Sequence of chain 4.A:
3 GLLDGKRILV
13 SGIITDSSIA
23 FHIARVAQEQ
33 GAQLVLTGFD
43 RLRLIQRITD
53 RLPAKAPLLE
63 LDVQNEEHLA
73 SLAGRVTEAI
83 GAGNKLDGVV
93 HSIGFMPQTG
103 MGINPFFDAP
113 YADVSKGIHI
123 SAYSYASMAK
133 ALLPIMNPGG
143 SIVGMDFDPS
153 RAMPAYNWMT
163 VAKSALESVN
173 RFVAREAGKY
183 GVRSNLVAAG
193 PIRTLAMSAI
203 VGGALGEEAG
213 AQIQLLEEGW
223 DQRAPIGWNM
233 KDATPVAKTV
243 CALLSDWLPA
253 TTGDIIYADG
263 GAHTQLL

Binding-site contacts:
Ligand atom C06 contacts residue MET161 of chain 4.A at 4.3 Å (hydrophobic).
Ligand atom C04 contacts residue ILE202 of chain 4.A at 4.0 Å (hydrophobic).
Ligand atom C09 contacts residue NAD1 of chain 4.B at 3.6 Å.
Ligand atom C09 contacts residue TYR158 of chain 4.A at 3.8 Å (hydrophobic).
Ligand atom C07 contacts residue MET199 of chain 4.A at 4.2 Å (hydrophobic).
Ligand atom C05 contacts residue MET199 of chain 4.A at 3.6 Å (hydrophobic).
Ligand atom N08 contacts residue MET199 of chain 4.A at 4.4 Å.
Ligand atom C05 contacts residue ILE202 of chain 4.A at 4.3 Å (hydrophobic).
Ligand atom O01 contacts residue GLY96 of chain 4.A at 4.4 Å.
Ligand atom C03 contacts residue MET98 of chain 4.A at 4.4 Å (hydrophobic).
Ligand atom C03 contacts residue MET161 of chain 4.A at 3.9 Å (hydrophobic).
Ligand atom C11 contacts residue LYS165 of chain 4.A at 4.1 Å.
Ligand atom C02 contacts residue MET98 of chain 4.A at 3.4 Å (hydrophobic).
Ligand atom C04 contacts residue MET103 of chain 4.A at 3.6 Å (hydrophobic).
Ligand atom C13 contacts residue NAD1 of chain 4.B at 4.2 Å.
Ligand atom C14 contacts residue PHE97 of chain 4.A at 4.1 Å (hydrophobic).
Ligand atom C09 contacts residue MET199 of chain 4.A at 3.9 Å (hydrophobic).
Ligand atom N08 contacts residue NAD1 of chain 4.B at 3.5 Å.
Ligand atom C02 contacts residue MET103 of chain 4.A at 3.8 Å (hydrophobic).
Ligand atom C02 contacts residue MET161 of chain 4.A at 4.4 Å (hydrophobic).
Ligand atom O01 contacts residue MET98 of chain 4.A at 2.9 Å (h-bond).
Ligand atom C07 contacts residue NAD1 of chain 4.B at 3.6 Å.
Ligand atom C02 contacts residue PHE97 of chain 4.A at 4.4 Å (hydrophobic).
Ligand atom C06 contacts residue MET199 of chain 4.A at 4.4 Å (hydrophobic).
Ligand atom N12 contacts residue NAD1 of chain 4.B at 2.7 Å (h-bond).
Ligand atom C05 contacts residue MET103 of chain 4.A at 4.0 Å (hydrophobic).
Ligand atom C10 contacts residue NAD1 of chain 4.B at 4.0 Å.
Ligand atom C11 contacts residue NAD1 of chain 4.B at 3.5 Å.
Ligand atom C14 contacts residue GLY96 of chain 4.A at 3.7 Å.
Ligand atom C14 contacts residue MET161 of chain 4.A at 3.5 Å (hydrophobic).
Ligand atom C13 contacts residue GLY96 of chain 4.A at 4.0 Å.
Ligand atom C13 contacts residue MET161 of chain 4.A at 3.7 Å (hydrophobic).
Ligand atom C10 contacts residue TYR158 of chain 4.A at 3.5 Å (hydrophobic).
Ligand atom C11 contacts residue PHE149 of chain 4.A at 3.8 Å (hydrophobic).
Ligand atom C03 contacts residue MET103 of chain 4.A at 4.0 Å (hydrophobic).
Ligand atom N12 contacts residue LYS165 of chain 4.A at 4.3 Å.
Ligand atom N12 contacts residue MET161 of chain 4.A at 4.0 Å.
Ligand atom O01 contacts residue PHE97 of chain 4.A at 3.4 Å.
Ligand atom C11 contacts residue MET161 of chain 4.A at 3.8 Å (hydrophobic).
Ligand atom C10 contacts residue PHE149 of chain 4.A at 3.7 Å (hydrophobic).

The protein below binds the small molecule below.
Small molecule (SMILES): OCc1ccc(Cn2cccn2)cc1